Sequence of chain 1.J:
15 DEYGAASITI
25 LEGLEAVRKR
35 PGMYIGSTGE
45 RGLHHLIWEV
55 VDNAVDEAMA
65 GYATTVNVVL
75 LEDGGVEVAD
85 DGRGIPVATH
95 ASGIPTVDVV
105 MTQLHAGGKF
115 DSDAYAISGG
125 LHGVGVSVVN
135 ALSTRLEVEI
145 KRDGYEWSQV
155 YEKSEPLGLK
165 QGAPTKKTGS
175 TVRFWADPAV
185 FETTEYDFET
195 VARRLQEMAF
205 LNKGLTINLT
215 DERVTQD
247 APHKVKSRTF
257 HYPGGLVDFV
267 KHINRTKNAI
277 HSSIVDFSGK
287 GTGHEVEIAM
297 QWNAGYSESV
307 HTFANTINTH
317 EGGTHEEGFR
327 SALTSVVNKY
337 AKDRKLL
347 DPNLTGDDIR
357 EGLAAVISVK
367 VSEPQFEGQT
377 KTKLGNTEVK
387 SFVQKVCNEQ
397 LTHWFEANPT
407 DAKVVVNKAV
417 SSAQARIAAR

Sequence of chain 1.I:
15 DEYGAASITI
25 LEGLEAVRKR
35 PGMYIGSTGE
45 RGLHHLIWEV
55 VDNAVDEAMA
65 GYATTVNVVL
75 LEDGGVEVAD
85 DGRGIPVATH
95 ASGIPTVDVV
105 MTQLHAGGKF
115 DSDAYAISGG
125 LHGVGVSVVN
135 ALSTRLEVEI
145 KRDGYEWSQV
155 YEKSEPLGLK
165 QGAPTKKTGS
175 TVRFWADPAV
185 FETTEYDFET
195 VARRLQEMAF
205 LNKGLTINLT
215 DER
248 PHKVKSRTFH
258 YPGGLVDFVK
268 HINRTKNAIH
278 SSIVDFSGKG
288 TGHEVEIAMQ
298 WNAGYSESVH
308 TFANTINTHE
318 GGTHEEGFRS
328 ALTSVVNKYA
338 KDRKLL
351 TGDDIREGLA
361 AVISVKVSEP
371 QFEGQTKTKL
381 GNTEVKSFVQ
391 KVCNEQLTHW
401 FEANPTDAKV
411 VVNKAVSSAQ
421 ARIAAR

The protein below binds the small molecule below.
Small molecule (SMILES): Nc1ncnc2c1ncn2[C@@H]1O[C@H](CO[P](=O)(O)O[P](=O)(O)NP(=O)(O)O)[C@@H](O)[C@H]1O

Binding-site contacts:
Ligand atom N3B contacts residue LEU125 of chain 1.J at 3.1 Å (h-bond).
Ligand atom O3A contacts residue GLY127 of chain 1.J at 3.2 Å.
Ligand atom O3G contacts residue LYS377 of chain 1.J at 2.8 Å (salt-bridge).
Ligand atom O1B contacts residue MG1 of chain 1.NA at 2.6 Å.
Ligand atom O1G contacts residue VAL128 of chain 1.J at 2.9 Å (h-bond).
Ligand atom N3B contacts residue GLY127 of chain 1.J at 3.1 Å (h-bond).
Ligand atom O1A contacts residue GLY129 of chain 1.J at 3.3 Å (h-bond).
Ligand atom C8 contacts residue ASN57 of chain 1.J at 3.4 Å.
Ligand atom O2B contacts residue LYS113 of chain 1.J at 3.4 Å.
Ligand atom O3' contacts residue GLY112 of chain 1.J at 2.9 Å (h-bond).
Ligand atom O2A contacts residue MG1 of chain 1.NA at 2.4 Å.
Ligand atom N3 contacts residue TYR119 of chain 1.J at 3.1 Å (h-bond).
Ligand atom N7 contacts residue ASN57 of chain 1.J at 3.2 Å (h-bond).
Ligand atom O2G contacts residue MG1 of chain 1.NA at 2.1 Å.
Ligand atom O1G contacts residue GLY129 of chain 1.J at 2.8 Å (h-bond).
Ligand atom O1B contacts residue LYS113 of chain 1.J at 2.9 Å (salt-bridge).
Ligand atom N3 contacts residue TYR17 of chain 1.I at 2.8 Å (h-bond).
Ligand atom O2A contacts residue ASN57 of chain 1.J at 3.0 Å (h-bond).
Ligand atom O3G contacts residue LEU125 of chain 1.J at 2.8 Å (h-bond).
Ligand atom O1G contacts residue GLN375 of chain 1.J at 2.8 Å (h-bond).
Ligand atom O1B contacts residue ASN57 of chain 1.J at 3.2 Å (h-bond).
Ligand atom O4' contacts residue VAL104 of chain 1.J at 3.1 Å.
Ligand atom O1A contacts residue VAL128 of chain 1.J at 3.5 Å.
Ligand atom O2' contacts residue ILE22 of chain 1.I at 3.2 Å.
Ligand atom N3B contacts residue HIS126 of chain 1.J at 3.3 Å (h-bond).
Ligand atom O2G contacts residue GLU53 of chain 1.J at 3.1 Å (salt-bridge).
Ligand atom C2' contacts residue TYR17 of chain 1.I at 3.3 Å (hydrophobic).
Ligand atom O2G contacts residue LYS377 of chain 1.J at 3.4 Å (salt-bridge).
Ligand atom O2A contacts residue VAL130 of chain 1.J at 3.2 Å (h-bond).
Ligand atom O1G contacts residue GLY127 of chain 1.J at 3.5 Å (h-bond).
Ligand atom O3G contacts residue GLY124 of chain 1.J at 3.4 Å.
Ligand atom N6 contacts residue ASP84 of chain 1.J at 3.1 Å (salt-bridge).
Ligand atom C1' contacts residue TYR17 of chain 1.I at 3.5 Å (hydrophobic).
Ligand atom PG contacts residue MG1 of chain 1.NA at 3.4 Å.
Ligand atom O3G contacts residue HIS126 of chain 1.J at 3.0 Å (h-bond).
Ligand atom O2' contacts residue TYR17 of chain 1.I at 2.7 Å (h-bond).
Ligand atom O1A contacts residue VAL130 of chain 1.J at 3.1 Å (h-bond).
Ligand atom C2 contacts residue TYR119 of chain 1.J at 3.4 Å (hydrophobic).
Ligand atom N3B contacts residue GLY124 of chain 1.J at 3.4 Å.
Ligand atom O3A contacts residue VAL128 of chain 1.J at 3.4 Å (h-bond).